Binding-site contacts:
Ligand atom O2B contacts residue THR25 of chain 1.HB at 2.8 Å (h-bond).
Ligand atom O1A contacts residue THR25 of chain 1.HB at 2.9 Å (h-bond).
Ligand atom O3G contacts residue PRO82 of chain 1.HB at 3.6 Å.
Ligand atom PG contacts residue THR61 of chain 1.HB at 3.5 Å.
Ligand atom O2A contacts residue GLY59 of chain 1.HB at 3.1 Å (h-bond).
Ligand atom O3G contacts residue GLY83 of chain 1.HB at 2.9 Å (h-bond).
Ligand atom PG contacts residue GLY83 of chain 1.HB at 3.3 Å.
Ligand atom O6 contacts residue ALA174 of chain 1.HB at 3.4 Å (h-bond).
Ligand atom O3A contacts residue LYS24 of chain 1.HB at 3.4 Å (salt-bridge).
Ligand atom O2A contacts residue THR25 of chain 1.HB at 2.9 Å (h-bond).
Ligand atom O6 contacts residue SER173 of chain 1.HB at 2.9 Å (h-bond).
Ligand atom O6 contacts residue ASN135 of chain 1.HB at 3.0 Å (h-bond).
Ligand atom N2 contacts residue ASP138 of chain 1.HB at 3.5 Å (salt-bridge).
Ligand atom O1G contacts residue GLY83 of chain 1.HB at 3.0 Å.
Ligand atom O1G contacts residue ASP21 of chain 1.HB at 2.9 Å (salt-bridge).
Ligand atom O1B contacts residue LYS24 of chain 1.HB at 2.7 Å (salt-bridge).
Ligand atom O1B contacts residue GLY23 of chain 1.HB at 2.9 Å (h-bond).
Ligand atom O1G contacts residue VAL20 of chain 1.HB at 3.1 Å.
Ligand atom N1 contacts residue LYS136 of chain 1.HB at 3.5 Å.
Ligand atom C6 contacts residue ASN135 of chain 1.HB at 3.3 Å.
Ligand atom O3A contacts residue GLY23 of chain 1.HB at 3.4 Å (h-bond).
Ligand atom N7 contacts residue ASN135 of chain 1.HB at 3.2 Å (h-bond).
Ligand atom O1A contacts residue THR26 of chain 1.HB at 3.1 Å (h-bond).
Ligand atom O1A contacts residue GLY23 of chain 1.HB at 3.2 Å.
Ligand atom O3G contacts residue THR61 of chain 1.HB at 3.1 Å (h-bond).
Ligand atom O1A contacts residue LYS24 of chain 1.HB at 3.5 Å (salt-bridge).
Ligand atom O2A contacts residue ILE60 of chain 1.HB at 3.6 Å.
Ligand atom O2G contacts residue THR61 of chain 1.HB at 2.8 Å (h-bond).
Ligand atom O2B contacts residue LYS24 of chain 1.HB at 3.3 Å.
Ligand atom C4 contacts residue LYS136 of chain 1.HB at 3.3 Å.
Ligand atom O6 contacts residue LEU175 of chain 1.HB at 3.5 Å (h-bond).
Ligand atom O2G contacts residue ILE60 of chain 1.HB at 3.0 Å.
Ligand atom C5 contacts residue ASN135 of chain 1.HB at 3.4 Å.
Ligand atom O1B contacts residue HIS22 of chain 1.HB at 3.0 Å (h-bond).
Ligand atom N3 contacts residue LYS136 of chain 1.HB at 3.0 Å (salt-bridge).
Ligand atom PA contacts residue THR25 of chain 1.HB at 3.4 Å.
Ligand atom PB contacts residue LYS24 of chain 1.HB at 3.3 Å.
Ligand atom O2B contacts residue THR61 of chain 1.HB at 3.4 Å (h-bond).
Ligand atom C3B contacts residue ASP21 of chain 1.HB at 3.4 Å.
Ligand atom N9 contacts residue LYS136 of chain 1.HB at 3.5 Å (salt-bridge).

Sequence of chain 1.HB:
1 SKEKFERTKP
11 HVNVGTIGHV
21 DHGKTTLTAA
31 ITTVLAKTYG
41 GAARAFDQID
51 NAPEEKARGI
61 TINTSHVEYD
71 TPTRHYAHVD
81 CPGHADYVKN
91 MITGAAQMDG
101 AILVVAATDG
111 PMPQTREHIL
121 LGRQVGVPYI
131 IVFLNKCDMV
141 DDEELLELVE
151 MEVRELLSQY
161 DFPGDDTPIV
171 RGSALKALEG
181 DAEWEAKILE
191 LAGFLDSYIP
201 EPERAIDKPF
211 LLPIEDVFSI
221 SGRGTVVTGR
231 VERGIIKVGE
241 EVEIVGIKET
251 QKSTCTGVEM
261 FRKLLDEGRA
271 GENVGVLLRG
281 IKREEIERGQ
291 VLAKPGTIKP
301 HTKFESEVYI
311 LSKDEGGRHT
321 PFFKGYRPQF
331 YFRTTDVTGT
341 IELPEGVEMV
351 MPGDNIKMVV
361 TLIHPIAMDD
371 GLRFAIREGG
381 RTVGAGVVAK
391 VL

A protein and the small-molecule ligand that binds it are described below.
Small molecule (SMILES): Nc1nc2c(ncn2[C@@H]2O[C@H](CO[P](=O)(O)O[P](=O)(O)CP(=O)(O)O)[C@@H](O)[C@H]2O)c(=O)[nH]1